Binding-site contacts:
Ligand atom O2' contacts residue HIS593 of chain 1.A at 3.2 Å.
Ligand atom O2 contacts residue LYS590 of chain 1.A at 3.4 Å.
Ligand atom N2' contacts residue HIS612 of chain 1.A at 3.3 Å (h-bond).
Ligand atom N3 contacts residue ALA588 of chain 1.A at 2.8 Å (h-bond).
Ligand atom O1' contacts residue HIS612 of chain 1.A at 3.4 Å.
Ligand atom O3' contacts residue GLY346 of chain 1.A at 3.4 Å (h-bond).
Ligand atom O2A contacts residue GLN531 of chain 1.A at 2.8 Å (h-bond).
Ligand atom O4 contacts residue HIS593 of chain 1.A at 3.6 Å.
Ligand atom C5' contacts residue THR613 of chain 1.A at 3.2 Å.
Ligand atom O3B contacts residue THR613 of chain 1.A at 3.5 Å.
Ligand atom O4 contacts residue VAL587 of chain 1.A at 3.4 Å.
Ligand atom N3 contacts residue HIS593 of chain 1.A at 3.2 Å.
Ligand atom PB contacts residue LYS534 of chain 1.A at 3.6 Å.
Ligand atom O3B contacts residue LYS590 of chain 1.A at 2.5 Å (salt-bridge).
Ligand atom O4 contacts residue ARG596 of chain 1.A at 2.9 Å (salt-bridge).
Ligand atom O2B contacts residue HIS612 of chain 1.A at 3.0 Å (h-bond).
Ligand atom C3' contacts residue HIS612 of chain 1.A at 3.5 Å.
Ligand atom O4' contacts residue LEU345 of chain 1.A at 2.9 Å (h-bond).
Ligand atom O3' contacts residue PRO348 of chain 1.A at 3.3 Å.
Ligand atom PB contacts residue THR613 of chain 1.A at 3.4 Å.
Ligand atom O2B contacts residue THR613 of chain 1.A at 2.5 Å (h-bond).
Ligand atom C3B contacts residue LYS590 of chain 1.A at 3.5 Å.
Ligand atom C6' contacts residue LEU255 of chain 1.A at 3.5 Å (hydrophobic).
Ligand atom C4 contacts residue HIS593 of chain 1.A at 3.4 Å.
Ligand atom O5' contacts residue THR613 of chain 1.A at 3.4 Å (h-bond).
Ligand atom C2 contacts residue ALA588 of chain 1.A at 3.6 Å (hydrophobic).
Ligand atom C6' contacts residue THR613 of chain 1.A at 3.5 Å.
Ligand atom C8' contacts residue CYS609 of chain 1.A at 3.5 Å (hydrophobic).
Ligand atom C4 contacts residue ALA588 of chain 1.A at 3.5 Å (hydrophobic).
Ligand atom O2' contacts residue ASP617 of chain 1.A at 2.7 Å (salt-bridge).
Ligand atom O1B contacts residue LYS534 of chain 1.A at 2.4 Å (salt-bridge).
Ligand atom O4 contacts residue ALA588 of chain 1.A at 2.9 Å (h-bond).
Ligand atom O1' contacts residue THR613 of chain 1.A at 3.1 Å (h-bond).
Ligand atom C2B contacts residue ASP617 of chain 1.A at 3.5 Å.
Ligand atom O7' contacts residue HIS190 of chain 1.A at 3.0 Å (h-bond).
Ligand atom C8' contacts residue TYR533 of chain 1.A at 3.2 Å (hydrophobic).
Ligand atom O6' contacts residue THR252 of chain 1.A at 2.8 Å (h-bond).
Ligand atom O2B contacts residue THR614 of chain 1.A at 2.8 Å (h-bond).
Ligand atom O3' contacts residue HIS612 of chain 1.A at 3.4 Å (h-bond).
Ligand atom O2' contacts residue LYS590 of chain 1.A at 2.8 Å (salt-bridge).

Sequence of chain 1.A:
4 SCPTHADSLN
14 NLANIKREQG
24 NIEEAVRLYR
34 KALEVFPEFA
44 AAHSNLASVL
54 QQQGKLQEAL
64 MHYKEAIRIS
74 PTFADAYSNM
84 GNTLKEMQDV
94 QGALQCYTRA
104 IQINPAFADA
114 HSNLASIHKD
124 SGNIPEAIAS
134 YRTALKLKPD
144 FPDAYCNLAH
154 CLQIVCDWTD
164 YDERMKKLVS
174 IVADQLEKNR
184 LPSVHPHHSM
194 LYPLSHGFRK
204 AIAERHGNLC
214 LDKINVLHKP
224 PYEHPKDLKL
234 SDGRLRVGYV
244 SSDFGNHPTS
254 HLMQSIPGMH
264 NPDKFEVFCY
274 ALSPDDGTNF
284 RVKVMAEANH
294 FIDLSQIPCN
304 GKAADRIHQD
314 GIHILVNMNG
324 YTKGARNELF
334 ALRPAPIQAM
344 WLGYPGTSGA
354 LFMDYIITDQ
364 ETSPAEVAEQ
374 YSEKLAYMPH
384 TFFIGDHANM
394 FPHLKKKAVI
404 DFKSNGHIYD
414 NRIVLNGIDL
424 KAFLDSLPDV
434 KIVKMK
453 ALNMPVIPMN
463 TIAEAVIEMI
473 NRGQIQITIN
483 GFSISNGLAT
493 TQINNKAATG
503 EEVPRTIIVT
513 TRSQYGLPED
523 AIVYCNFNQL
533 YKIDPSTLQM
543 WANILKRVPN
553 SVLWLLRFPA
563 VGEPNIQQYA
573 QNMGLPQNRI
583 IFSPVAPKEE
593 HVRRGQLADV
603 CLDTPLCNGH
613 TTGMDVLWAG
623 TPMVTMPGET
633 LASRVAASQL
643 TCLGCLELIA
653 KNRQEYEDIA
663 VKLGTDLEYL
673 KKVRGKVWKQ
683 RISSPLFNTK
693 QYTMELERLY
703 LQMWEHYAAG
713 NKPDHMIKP

This protein binds this small molecule.
Small molecule (SMILES): CC(=O)N[C@H]1[C@@H](O[P](=O)(O)O[P](=O)(O)OC[C@H]2O[C@@H](n3ccc(=O)[nH]c3=O)[C@H](O)[C@@H]2O)O[C@H](CO)[C@@H](O)[C@@H]1O